Sequence of chain 2.A:
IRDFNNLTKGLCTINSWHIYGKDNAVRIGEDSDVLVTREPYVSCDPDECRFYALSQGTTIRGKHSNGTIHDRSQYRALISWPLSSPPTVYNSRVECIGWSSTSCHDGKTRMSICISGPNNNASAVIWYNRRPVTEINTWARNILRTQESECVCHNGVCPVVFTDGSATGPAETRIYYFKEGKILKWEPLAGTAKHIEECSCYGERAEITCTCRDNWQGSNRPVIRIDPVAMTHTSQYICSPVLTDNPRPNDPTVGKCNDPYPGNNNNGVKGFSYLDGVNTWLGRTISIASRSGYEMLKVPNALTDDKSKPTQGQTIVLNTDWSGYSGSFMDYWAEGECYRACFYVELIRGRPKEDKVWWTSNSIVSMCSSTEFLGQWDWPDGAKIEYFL

Sequence of chain 2.C:
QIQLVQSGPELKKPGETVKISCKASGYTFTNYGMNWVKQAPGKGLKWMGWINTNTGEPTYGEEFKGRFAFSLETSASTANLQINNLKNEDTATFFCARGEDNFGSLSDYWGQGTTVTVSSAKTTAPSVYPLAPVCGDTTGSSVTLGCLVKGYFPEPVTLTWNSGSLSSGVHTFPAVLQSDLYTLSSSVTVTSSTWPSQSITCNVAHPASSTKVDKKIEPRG

Sequence of chain 3.A:
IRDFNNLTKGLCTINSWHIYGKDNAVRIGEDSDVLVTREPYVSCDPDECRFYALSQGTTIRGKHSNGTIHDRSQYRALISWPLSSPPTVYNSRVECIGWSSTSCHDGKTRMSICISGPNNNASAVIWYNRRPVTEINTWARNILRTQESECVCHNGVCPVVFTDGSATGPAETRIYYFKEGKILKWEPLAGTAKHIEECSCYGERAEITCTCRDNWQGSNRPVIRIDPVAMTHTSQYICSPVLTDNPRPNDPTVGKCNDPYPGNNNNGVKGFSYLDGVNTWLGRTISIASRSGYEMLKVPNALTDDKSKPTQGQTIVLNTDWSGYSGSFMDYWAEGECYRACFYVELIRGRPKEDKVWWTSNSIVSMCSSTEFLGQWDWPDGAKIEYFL

This small molecule binds to this protein.
Small molecule (SMILES): CC(=O)N[C@H]1[C@H](O[C@H]2[C@H](O)[C@@H](NC(C)=O)CO[C@@H]2CO)O[C@H](CO)[C@@H](O[C@@H]2O[C@H](CO)[C@@H](O)[C@H](O[C@H]3O[C@H](CO)[C@@H](O)[C@H](O)[C@@H]3O[C@H]3O[C@H](CO)[C@@H](O)[C@H](O)[C@@H]3O[C@H]3O[C@H](CO)[C@@H](O)[C@H](O)[C@@H]3O)[C@@H]2O)[C@@H]1O

Binding-site contacts:
Ligand atom N2 contacts residue ASN121 of chain 3.A at 2.9 Å (h-bond).
Ligand atom O2 contacts residue LEU297 of chain 2.A at 3.4 Å.
Ligand atom C8 contacts residue ASN120 of chain 3.A at 3.3 Å.
Ligand atom C6 contacts residue ILE286 of chain 2.A at 3.1 Å (hydrophobic).
Ligand atom C1 contacts residue ASN121 of chain 3.A at 1.5 Å.
Ligand atom C3 contacts residue GLU295 of chain 2.A at 3.2 Å.
Ligand atom O5 contacts residue ASP251 of chain 2.A at 3.4 Å (salt-bridge).
Ligand atom C6 contacts residue ASP251 of chain 2.A at 3.6 Å.
Ligand atom C3 contacts residue ASP251 of chain 2.A at 3.6 Å.
Ligand atom O4 contacts residue ARG248 of chain 2.A at 3.2 Å (salt-bridge).
Ligand atom O3 contacts residue GLN312 of chain 2.A at 3.3 Å.
Ligand atom O2 contacts residue ASN250 of chain 2.A at 3.0 Å (h-bond).
Ligand atom O4 contacts residue ASP251 of chain 2.A at 3.5 Å (salt-bridge).
Ligand atom C3 contacts residue GLY313 of chain 2.A at 3.4 Å.
Ligand atom O4 contacts residue ILE288 of chain 2.A at 3.5 Å.
Ligand atom O7 contacts residue ASN121 of chain 3.A at 3.6 Å (h-bond).
Ligand atom O6 contacts residue GLN376 of chain 2.A at 2.7 Å (h-bond).
Ligand atom C6 contacts residue ARG248 of chain 2.A at 3.5 Å.
Ligand atom O5 contacts residue ASN121 of chain 3.A at 2.4 Å (h-bond).
Ligand atom C7 contacts residue ASN121 of chain 3.A at 3.4 Å.
Ligand atom O3 contacts residue ASP251 of chain 2.A at 2.6 Å (salt-bridge).
Ligand atom C6 contacts residue LEU374 of chain 2.A at 3.5 Å (hydrophobic).
Ligand atom C2 contacts residue ASN121 of chain 3.A at 2.4 Å.
Ligand atom C6 contacts residue THR311 of chain 2.A at 3.6 Å.
Ligand atom O5 contacts residue GLY375 of chain 2.A at 3.5 Å.
Ligand atom C8 contacts residue PHE373 of chain 2.A at 3.6 Å (hydrophobic).
Ligand atom O6 contacts residue ILE286 of chain 2.A at 3.3 Å (h-bond).
Ligand atom C4 contacts residue GLU295 of chain 2.A at 3.3 Å.
Ligand atom C6 contacts residue PRO310 of chain 2.A at 3.5 Å (hydrophobic).
Ligand atom O3 contacts residue ARG284 of chain 2.A at 2.5 Å (salt-bridge).
Ligand atom O3 contacts residue GLY313 of chain 2.A at 2.9 Å (h-bond).
Ligand atom O5 contacts residue GLN376 of chain 2.A at 3.4 Å (h-bond).
Ligand atom O7 contacts residue ASN120 of chain 3.A at 3.4 Å (h-bond).
Ligand atom O6 contacts residue LYS309 of chain 2.A at 3.5 Å (salt-bridge).
Ligand atom O3 contacts residue ASN250 of chain 2.A at 3.0 Å.
Ligand atom O4 contacts residue GLU295 of chain 2.A at 2.6 Å (salt-bridge).
Ligand atom O2 contacts residue GLY313 of chain 2.A at 3.1 Å.
Ligand atom O4 contacts residue ARG284 of chain 2.A at 3.5 Å (salt-bridge).
Ligand atom O6 contacts residue ASP251 of chain 2.A at 2.7 Å (salt-bridge).
Ligand atom O3 contacts residue GLU295 of chain 2.A at 2.6 Å (salt-bridge).